Sequence of chain 51.C:
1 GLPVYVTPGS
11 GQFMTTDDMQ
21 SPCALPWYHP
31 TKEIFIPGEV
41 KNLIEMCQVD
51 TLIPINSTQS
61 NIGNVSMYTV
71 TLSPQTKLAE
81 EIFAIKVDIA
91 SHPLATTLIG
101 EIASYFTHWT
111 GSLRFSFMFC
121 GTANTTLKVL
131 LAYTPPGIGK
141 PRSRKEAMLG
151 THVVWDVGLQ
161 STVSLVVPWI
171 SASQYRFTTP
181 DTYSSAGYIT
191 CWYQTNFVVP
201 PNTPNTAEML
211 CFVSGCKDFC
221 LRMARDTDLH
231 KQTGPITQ

The protein below binds the small molecule below.
Small molecule (SMILES): Cc1cc(CCCOc2c(C)cc(-c3noc(C(F)(F)F)n3)cc2C)on1

Binding-site contacts:
Ligand atom N2 contacts residue LEU100 of chain 51.A at 3.8 Å.
Ligand atom C4 contacts residue LEU100 of chain 51.A at 3.7 Å (hydrophobic).
Ligand atom F1 contacts residue LEU217 of chain 51.A at 3.3 Å.
Ligand atom C4B contacts residue LEU181 of chain 51.A at 3.8 Å (hydrophobic).
Ligand atom C3 contacts residue LEU100 of chain 51.A at 3.6 Å (hydrophobic).
Ligand atom F3 contacts residue ALA166 of chain 51.A at 3.2 Å.
Ligand atom C3A contacts residue PHE179 of chain 51.A at 3.4 Å (hydrophobic).
Ligand atom F1 contacts residue MET124 of chain 51.A at 3.5 Å.
Ligand atom O1A contacts residue TYR144 of chain 51.A at 3.3 Å.
Ligand atom F2 contacts residue VAL168 of chain 51.A at 2.9 Å.
Ligand atom CM6 contacts residue TYR144 of chain 51.A at 3.6 Å (hydrophobic).
Ligand atom O1 contacts residue LEU100 of chain 51.A at 3.7 Å.
Ligand atom F3 contacts residue TYR142 of chain 51.A at 2.6 Å.
Ligand atom C4 contacts residue TYR190 of chain 51.A at 3.6 Å (hydrophobic).
Ligand atom CM2 contacts residue ILE122 of chain 51.A at 3.5 Å (hydrophobic).
Ligand atom N3A contacts residue PHE179 of chain 51.A at 3.2 Å.
Ligand atom F1 contacts residue TYR142 of chain 51.A at 3.3 Å.
Ligand atom C6B contacts residue LEU181 of chain 51.A at 3.5 Å (hydrophobic).
Ligand atom C5B contacts residue TYR144 of chain 51.A at 3.7 Å (hydrophobic).
Ligand atom C2A contacts residue TYR144 of chain 51.A at 3.6 Å (hydrophobic).
Ligand atom F3 contacts residue MET143 of chain 51.A at 3.3 Å.
Ligand atom C1B contacts residue ILE98 of chain 51.A at 3.7 Å (hydrophobic).
Ligand atom CM6 contacts residue MET214 of chain 51.A at 3.4 Å (hydrophobic).
Ligand atom CM6 contacts residue LEU184 of chain 51.A at 3.4 Å (hydrophobic).
Ligand atom CM4 contacts residue TYR142 of chain 51.A at 3.5 Å (hydrophobic).
Ligand atom C1B contacts residue LEU181 of chain 51.A at 3.8 Å (hydrophobic).
Ligand atom CM3 contacts residue ASN212 of chain 51.A at 3.6 Å.
Ligand atom F3 contacts residue TYR144 of chain 51.A at 3.1 Å.
Ligand atom F2 contacts residue TYR142 of chain 51.A at 3.6 Å.
Ligand atom N3A contacts residue LEU217 of chain 51.A at 3.6 Å.
Ligand atom O1 contacts residue MET214 of chain 51.A at 3.3 Å.
Ligand atom C2A contacts residue PHE179 of chain 51.A at 3.5 Å (hydrophobic).
Ligand atom C5B contacts residue LEU181 of chain 51.A at 3.5 Å (hydrophobic).
Ligand atom N1A contacts residue PHE179 of chain 51.A at 3.6 Å.
Ligand atom F2 contacts residue PHE179 of chain 51.A at 3.6 Å.
Ligand atom C3A contacts residue TYR144 of chain 51.A at 3.7 Å (hydrophobic).
Ligand atom N1A contacts residue TYR144 of chain 51.A at 3.3 Å.
Ligand atom O1B contacts residue ILE98 of chain 51.A at 3.1 Å.
Ligand atom CM3 contacts residue TYR190 of chain 51.A at 3.7 Å (hydrophobic).
Ligand atom C1C contacts residue MET214 of chain 51.A at 3.5 Å (hydrophobic).

Sequence of chain 51.A:
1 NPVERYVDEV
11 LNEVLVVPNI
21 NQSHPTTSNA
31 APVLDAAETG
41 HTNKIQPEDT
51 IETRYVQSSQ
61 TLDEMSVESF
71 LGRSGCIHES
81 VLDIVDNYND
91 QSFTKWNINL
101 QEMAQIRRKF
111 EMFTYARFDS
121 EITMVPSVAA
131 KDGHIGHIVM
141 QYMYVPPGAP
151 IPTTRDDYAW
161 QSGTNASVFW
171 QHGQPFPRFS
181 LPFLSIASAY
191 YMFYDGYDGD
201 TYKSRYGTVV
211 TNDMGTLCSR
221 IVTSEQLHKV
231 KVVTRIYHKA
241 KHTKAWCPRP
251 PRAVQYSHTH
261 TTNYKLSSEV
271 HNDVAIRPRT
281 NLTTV